Sequence of chain 1.D:
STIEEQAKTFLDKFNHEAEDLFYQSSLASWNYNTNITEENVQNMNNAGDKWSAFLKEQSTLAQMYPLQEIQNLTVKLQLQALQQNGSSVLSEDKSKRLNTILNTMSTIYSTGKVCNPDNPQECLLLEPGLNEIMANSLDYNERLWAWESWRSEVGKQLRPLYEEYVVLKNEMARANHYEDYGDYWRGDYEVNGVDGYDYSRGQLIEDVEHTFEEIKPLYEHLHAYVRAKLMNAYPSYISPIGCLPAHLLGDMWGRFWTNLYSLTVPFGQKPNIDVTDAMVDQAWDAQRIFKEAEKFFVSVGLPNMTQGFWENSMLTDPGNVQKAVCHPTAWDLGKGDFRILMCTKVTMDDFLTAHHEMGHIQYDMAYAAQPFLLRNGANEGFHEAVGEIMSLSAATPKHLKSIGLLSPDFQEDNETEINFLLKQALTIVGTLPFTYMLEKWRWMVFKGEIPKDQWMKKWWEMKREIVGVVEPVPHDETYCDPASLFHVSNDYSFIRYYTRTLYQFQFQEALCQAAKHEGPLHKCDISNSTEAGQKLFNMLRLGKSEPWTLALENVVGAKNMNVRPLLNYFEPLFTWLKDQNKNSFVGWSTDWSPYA

Binding-site contacts:
Ligand atom N2 contacts residue ASN305 of chain 1.D at 3.0 Å (h-bond).
Ligand atom C7 contacts residue ASN305 of chain 1.D at 3.8 Å.
Ligand atom C4 contacts residue ASN305 of chain 1.D at 4.2 Å.
Ligand atom C2 contacts residue ASN305 of chain 1.D at 2.5 Å.
Ligand atom C3 contacts residue ASN305 of chain 1.D at 3.8 Å.
Ligand atom O5 contacts residue ASN305 of chain 1.D at 2.4 Å (h-bond).
Ligand atom C8 contacts residue GLN308 of chain 1.D at 4.2 Å.
Ligand atom C7 contacts residue MET306 of chain 1.D at 4.0 Å (hydrophobic).
Ligand atom C5 contacts residue ASN305 of chain 1.D at 3.7 Å.
Ligand atom C8 contacts residue MET306 of chain 1.D at 3.4 Å (hydrophobic).
Ligand atom O7 contacts residue ASN305 of chain 1.D at 4.2 Å.
Ligand atom C8 contacts residue THR307 of chain 1.D at 4.2 Å.
Ligand atom C8 contacts residue TRP311 of chain 1.D at 3.9 Å (hydrophobic).
Ligand atom N2 contacts residue MET306 of chain 1.D at 3.9 Å.
Ligand atom C1 contacts residue ASN305 of chain 1.D at 1.4 Å.

A protein and the small-molecule ligand that binds it are described below.
Small molecule (SMILES): CC(=O)N[C@@H]1[C@@H](O)[C@H](O)[C@@H](CO)O[C@H]1O